A protein and the small-molecule ligand that binds it are described below.
Small molecule (SMILES): CCOP(=O)(O)OC[C@H](O)CO

Sequence of chain 1.IA:
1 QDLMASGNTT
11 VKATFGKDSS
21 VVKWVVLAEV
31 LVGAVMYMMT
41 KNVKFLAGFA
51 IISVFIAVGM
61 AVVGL

Sequence of chain 1.XA:
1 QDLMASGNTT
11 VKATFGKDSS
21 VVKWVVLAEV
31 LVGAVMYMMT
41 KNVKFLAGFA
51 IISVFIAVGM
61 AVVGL

Sequence of chain 1.WA:
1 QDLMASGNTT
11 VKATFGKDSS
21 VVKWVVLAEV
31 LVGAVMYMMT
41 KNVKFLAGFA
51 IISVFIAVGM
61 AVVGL

Binding-site contacts:
Ligand atom C2 contacts residue VAL32 of chain 1.WA at 3.8 Å (hydrophobic).
Ligand atom P1 contacts residue LYS44 of chain 1.IA at 3.9 Å.
Ligand atom O3 contacts residue MET39 of chain 1.XA at 4.2 Å.
Ligand atom C2 contacts residue VAL35 of chain 1.WA at 4.2 Å (hydrophobic).
Ligand atom C1 contacts residue VAL35 of chain 1.WA at 3.8 Å (hydrophobic).
Ligand atom C2 contacts residue VAL43 of chain 1.IA at 3.6 Å (hydrophobic).
Ligand atom C1 contacts residue LEU31 of chain 1.WA at 4.2 Å (hydrophobic).
Ligand atom O6 contacts residue LYS44 of chain 1.IA at 4.2 Å.
Ligand atom O3 contacts residue LYS44 of chain 1.IA at 3.5 Å.
Ligand atom C4 contacts residue MET38 of chain 1.XA at 4.5 Å (hydrophobic).
Ligand atom O4 contacts residue LYS44 of chain 1.IA at 3.4 Å.
Ligand atom C1 contacts residue LYS44 of chain 1.IA at 4.4 Å.
Ligand atom O4 contacts residue VAL43 of chain 1.IA at 3.5 Å (h-bond).
Ligand atom P1 contacts residue VAL43 of chain 1.IA at 4.1 Å.
Ligand atom O5 contacts residue MET38 of chain 1.XA at 4.1 Å.
Ligand atom O2 contacts residue VAL32 of chain 1.WA at 3.4 Å.
Ligand atom C2 contacts residue LYS44 of chain 1.IA at 4.5 Å.
Ligand atom C5 contacts residue LYS44 of chain 1.IA at 4.4 Å.
Ligand atom C1 contacts residue VAL43 of chain 1.IA at 3.6 Å (hydrophobic).
Ligand atom C3 contacts residue LYS44 of chain 1.IA at 4.5 Å.
Ligand atom C3 contacts residue VAL43 of chain 1.IA at 4.2 Å (hydrophobic).
Ligand atom O3 contacts residue MET38 of chain 1.XA at 3.3 Å (h-bond).
Ligand atom O1 contacts residue VAL43 of chain 1.IA at 3.3 Å (h-bond).
Ligand atom C3 contacts residue MET38 of chain 1.XA at 4.3 Å (hydrophobic).
Ligand atom O1 contacts residue LYS44 of chain 1.IA at 3.4 Å.
Ligand atom O2 contacts residue MET38 of chain 1.XA at 2.9 Å (h-bond).
Ligand atom P1 contacts residue MET38 of chain 1.XA at 3.7 Å.
Ligand atom O5 contacts residue MET39 of chain 1.XA at 3.2 Å (h-bond).
Ligand atom O1 contacts residue VAL32 of chain 1.WA at 4.4 Å.
Ligand atom O5 contacts residue LYS44 of chain 1.IA at 4.5 Å.